Sequence of chain 1.B:
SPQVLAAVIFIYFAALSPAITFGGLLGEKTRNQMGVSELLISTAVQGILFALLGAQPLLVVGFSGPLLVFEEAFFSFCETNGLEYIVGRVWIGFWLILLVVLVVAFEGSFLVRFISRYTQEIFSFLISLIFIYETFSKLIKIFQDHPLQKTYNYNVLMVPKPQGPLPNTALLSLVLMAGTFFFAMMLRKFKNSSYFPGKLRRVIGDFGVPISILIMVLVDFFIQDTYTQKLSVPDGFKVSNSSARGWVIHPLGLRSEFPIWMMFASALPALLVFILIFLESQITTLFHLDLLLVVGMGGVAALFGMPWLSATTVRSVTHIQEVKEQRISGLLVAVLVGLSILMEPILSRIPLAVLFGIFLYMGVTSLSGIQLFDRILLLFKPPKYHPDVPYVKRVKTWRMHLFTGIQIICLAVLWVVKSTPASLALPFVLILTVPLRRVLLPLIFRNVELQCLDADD

A small-molecule ligand and the protein it binds are described below.
Small molecule (SMILES): CCCCCCCC(=O)OC[C@H](COP(=O)(O)O[C@@H]1[C@H](O)[C@H](O)[C@@H](OP(=O)(O)O)[C@H](OP(=O)(O)O)[C@H]1O)OC(=O)CCCCCCC

Binding-site contacts:
Ligand atom O2C contacts residue PRO815 of chain 1.B at 3.5 Å.
Ligand atom O11 contacts residue PRO816 of chain 1.B at 3.6 Å.
Ligand atom O43 contacts residue LYS817 of chain 1.B at 3.8 Å.
Ligand atom O53 contacts residue GLY599 of chain 1.A at 3.3 Å.
Ligand atom C6 contacts residue PRO815 of chain 1.B at 4.0 Å (hydrophobic).
Ligand atom O1A contacts residue PRO815 of chain 1.B at 3.7 Å.
Ligand atom C2A contacts residue PHE813 of chain 1.B at 3.3 Å (hydrophobic).
Ligand atom C1A contacts residue PRO815 of chain 1.B at 3.9 Å (hydrophobic).
Ligand atom C8B contacts residue PHE597 of chain 1.A at 3.8 Å (hydrophobic).
Ligand atom O52 contacts residue ARG603 of chain 1.A at 3.7 Å.
Ligand atom O1A contacts residue PHE813 of chain 1.B at 3.1 Å (h-bond).
Ligand atom O13 contacts residue PRO816 of chain 1.B at 3.8 Å.
Ligand atom O53 contacts residue ARG603 of chain 1.A at 4.0 Å.
Ligand atom O1A contacts residue LEU812 of chain 1.B at 3.5 Å (h-bond).
Ligand atom C3A contacts residue PHE813 of chain 1.B at 3.7 Å (hydrophobic).
Ligand atom O51 contacts residue TYR818 of chain 1.B at 2.9 Å (h-bond).
Ligand atom C2A contacts residue PHE597 of chain 1.A at 4.0 Å (hydrophobic).
Ligand atom O6 contacts residue PRO598 of chain 1.A at 3.4 Å.
Ligand atom O6 contacts residue GLY599 of chain 1.A at 2.9 Å (h-bond).
Ligand atom C1A contacts residue PHE813 of chain 1.B at 3.4 Å (hydrophobic).
Ligand atom O13 contacts residue PRO815 of chain 1.B at 3.5 Å.
Ligand atom C1A contacts residue PLC1 of chain 1.J at 3.9 Å.
Ligand atom C1C contacts residue PRO598 of chain 1.A at 4.0 Å (hydrophobic).
Ligand atom O53 contacts residue ARG602 of chain 1.A at 2.7 Å (salt-bridge).
Ligand atom O1A contacts residue PLC1 of chain 1.J at 3.5 Å (h-bond).
Ligand atom O51 contacts residue LYS817 of chain 1.B at 3.2 Å (salt-bridge).
Ligand atom C3A contacts residue PLC1 of chain 1.J at 3.6 Å.
Ligand atom C2C contacts residue PRO598 of chain 1.A at 4.0 Å (hydrophobic).
Ligand atom C2A contacts residue PRO598 of chain 1.A at 3.6 Å (hydrophobic).
Ligand atom O42 contacts residue LYS817 of chain 1.B at 3.9 Å.
Ligand atom O53 contacts residue TYR818 of chain 1.B at 2.8 Å (h-bond).
Ligand atom O5 contacts residue LYS817 of chain 1.B at 3.4 Å.
Ligand atom C4 contacts residue LYS817 of chain 1.B at 3.9 Å.
Ligand atom O52 contacts residue GLY599 of chain 1.A at 3.8 Å.
Ligand atom C1A contacts residue LYS814 of chain 1.B at 3.7 Å.
Ligand atom O5 contacts residue TYR818 of chain 1.B at 3.8 Å.
Ligand atom O1A contacts residue LYS814 of chain 1.B at 2.9 Å (salt-bridge).
Ligand atom O6 contacts residue PRO815 of chain 1.B at 3.6 Å.
Ligand atom C3A contacts residue LEU812 of chain 1.B at 4.0 Å (hydrophobic).
Ligand atom P5 contacts residue TYR818 of chain 1.B at 3.3 Å.

Sequence of chain 1.A:
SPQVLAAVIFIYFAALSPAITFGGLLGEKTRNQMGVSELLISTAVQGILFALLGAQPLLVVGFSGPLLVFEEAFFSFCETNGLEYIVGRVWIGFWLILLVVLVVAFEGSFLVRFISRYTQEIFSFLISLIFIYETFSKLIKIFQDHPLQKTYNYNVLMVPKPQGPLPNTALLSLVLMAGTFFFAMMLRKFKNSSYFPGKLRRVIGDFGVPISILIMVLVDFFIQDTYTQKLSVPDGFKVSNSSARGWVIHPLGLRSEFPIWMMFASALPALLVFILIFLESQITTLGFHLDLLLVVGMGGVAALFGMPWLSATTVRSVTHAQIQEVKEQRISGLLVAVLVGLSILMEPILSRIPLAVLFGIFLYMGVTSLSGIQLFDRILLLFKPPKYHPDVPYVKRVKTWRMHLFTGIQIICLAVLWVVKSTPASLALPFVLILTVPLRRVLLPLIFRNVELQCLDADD